A small-molecule ligand and the protein it binds are described below.
Small molecule (SMILES): O=C(NC[C@H](O)c1ccc([N+](=O)[O-])cc1)c1ccc2c(c1)OCO2

Sequence of chain 1.A:
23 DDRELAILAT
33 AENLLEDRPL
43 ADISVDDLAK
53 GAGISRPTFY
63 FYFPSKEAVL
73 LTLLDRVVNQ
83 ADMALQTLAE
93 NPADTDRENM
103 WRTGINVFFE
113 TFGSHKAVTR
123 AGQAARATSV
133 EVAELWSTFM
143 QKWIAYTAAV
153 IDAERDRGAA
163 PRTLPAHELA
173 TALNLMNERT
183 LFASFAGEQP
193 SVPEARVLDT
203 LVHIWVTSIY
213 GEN

Binding-site contacts:
Ligand atom N10 contacts residue ASN176 of chain 1.A at 3.1 Å (h-bond).
Ligand atom O21 contacts residue PHE184 of chain 1.A at 3.3 Å.
Ligand atom C20 contacts residue GLU180 of chain 1.A at 3.8 Å.
Ligand atom N23 contacts residue TRP103 of chain 1.A at 3.4 Å.
Ligand atom O12 contacts residue ASN179 of chain 1.A at 2.8 Å (h-bond).
Ligand atom C9 contacts residue TRP207 of chain 1.A at 3.8 Å (hydrophobic).
Ligand atom N10 contacts residue PHE110 of chain 1.A at 3.8 Å.
Ligand atom C4 contacts residue GLY106 of chain 1.A at 3.8 Å.
Ligand atom O25 contacts residue TRP103 of chain 1.A at 3.5 Å.
Ligand atom C6 contacts residue THR149 of chain 1.A at 3.6 Å.
Ligand atom O25 contacts residue MET102 of chain 1.A at 2.7 Å (h-bond).
Ligand atom C20 contacts residue PHE184 of chain 1.A at 3.0 Å (hydrophobic).
Ligand atom C9 contacts residue ASN176 of chain 1.A at 3.8 Å.
Ligand atom C18 contacts residue ASN179 of chain 1.A at 3.8 Å.
Ligand atom O24 contacts residue TRP103 of chain 1.A at 3.5 Å.
Ligand atom O19 contacts residue LEU183 of chain 1.A at 3.1 Å.
Ligand atom C7 contacts residue THR149 of chain 1.A at 3.7 Å.
Ligand atom C14 contacts residue ASN176 of chain 1.A at 3.6 Å.
Ligand atom O22 contacts residue ASN176 of chain 1.A at 2.8 Å (h-bond).
Ligand atom C17 contacts residue LEU183 of chain 1.A at 3.8 Å (hydrophobic).
Ligand atom C11 contacts residue ASN179 of chain 1.A at 3.7 Å.
Ligand atom C4 contacts residue TRP103 of chain 1.A at 3.8 Å (hydrophobic).
Ligand atom O24 contacts residue VAL152 of chain 1.A at 3.7 Å.
Ligand atom C4 contacts residue ILE107 of chain 1.A at 3.7 Å (hydrophobic).
Ligand atom O22 contacts residue THR149 of chain 1.A at 2.8 Å (h-bond).
Ligand atom C2 contacts residue TYR148 of chain 1.A at 3.6 Å (hydrophobic).
Ligand atom C1 contacts residue THR149 of chain 1.A at 3.3 Å.
Ligand atom C18 contacts residue LEU183 of chain 1.A at 3.7 Å (hydrophobic).
Ligand atom C5 contacts residue ILE107 of chain 1.A at 3.7 Å (hydrophobic).
Ligand atom C11 contacts residue ASN176 of chain 1.A at 3.8 Å.
Ligand atom C5 contacts residue GLY106 of chain 1.A at 3.8 Å.
Ligand atom C15 contacts residue MET142 of chain 1.A at 3.5 Å (hydrophobic).
Ligand atom C1 contacts residue TYR148 of chain 1.A at 3.8 Å (hydrophobic).
Ligand atom O22 contacts residue TRP145 of chain 1.A at 3.5 Å (h-bond).
Ligand atom O25 contacts residue GLY106 of chain 1.A at 3.8 Å.
Ligand atom C11 contacts residue PHE110 of chain 1.A at 3.8 Å (hydrophobic).
Ligand atom C18 contacts residue PHE110 of chain 1.A at 3.5 Å (hydrophobic).
Ligand atom C3 contacts residue TRP103 of chain 1.A at 3.6 Å (hydrophobic).
Ligand atom O21 contacts residue TRP138 of chain 1.A at 3.1 Å.
Ligand atom O21 contacts residue GLU180 of chain 1.A at 3.6 Å.